A small-molecule ligand and the protein it binds are described below.
Small molecule (SMILES): CC(=O)N[C@H]1[C@H](O[C@H]2[C@H](O)[C@@H](NC(C)=O)CO[C@@H]2CO)O[C@H](CO)[C@@H](O)[C@@H]1O

Binding-site contacts:
Ligand atom C3 contacts residue ASN239 of chain 1.A at 4.0 Å.
Ligand atom O7 contacts residue GLU321 of chain 1.A at 4.4 Å.
Ligand atom C1 contacts residue ASN239 of chain 1.A at 1.5 Å.
Ligand atom O3 contacts residue HIS317 of chain 1.A at 3.2 Å.
Ligand atom C3 contacts residue HIS317 of chain 1.A at 4.4 Å.
Ligand atom O7 contacts residue ASN239 of chain 1.A at 3.0 Å (h-bond).
Ligand atom O5 contacts residue ASN239 of chain 1.A at 2.5 Å (h-bond).
Ligand atom C2 contacts residue HIS317 of chain 1.A at 4.0 Å.
Ligand atom C2 contacts residue ASN239 of chain 1.A at 2.6 Å.
Ligand atom O7 contacts residue HIS317 of chain 1.A at 3.2 Å.
Ligand atom C7 contacts residue HIS317 of chain 1.A at 4.5 Å.
Ligand atom C8 contacts residue ASN239 of chain 1.A at 4.2 Å.
Ligand atom C7 contacts residue ASN239 of chain 1.A at 3.1 Å.
Ligand atom N2 contacts residue ASN239 of chain 1.A at 2.9 Å (h-bond).
Ligand atom C6 contacts residue ASN239 of chain 1.A at 4.2 Å.
Ligand atom O7 contacts residue GLN316 of chain 1.A at 4.4 Å.
Ligand atom C5 contacts residue ASN239 of chain 1.A at 3.7 Å.

Sequence of chain 1.A:
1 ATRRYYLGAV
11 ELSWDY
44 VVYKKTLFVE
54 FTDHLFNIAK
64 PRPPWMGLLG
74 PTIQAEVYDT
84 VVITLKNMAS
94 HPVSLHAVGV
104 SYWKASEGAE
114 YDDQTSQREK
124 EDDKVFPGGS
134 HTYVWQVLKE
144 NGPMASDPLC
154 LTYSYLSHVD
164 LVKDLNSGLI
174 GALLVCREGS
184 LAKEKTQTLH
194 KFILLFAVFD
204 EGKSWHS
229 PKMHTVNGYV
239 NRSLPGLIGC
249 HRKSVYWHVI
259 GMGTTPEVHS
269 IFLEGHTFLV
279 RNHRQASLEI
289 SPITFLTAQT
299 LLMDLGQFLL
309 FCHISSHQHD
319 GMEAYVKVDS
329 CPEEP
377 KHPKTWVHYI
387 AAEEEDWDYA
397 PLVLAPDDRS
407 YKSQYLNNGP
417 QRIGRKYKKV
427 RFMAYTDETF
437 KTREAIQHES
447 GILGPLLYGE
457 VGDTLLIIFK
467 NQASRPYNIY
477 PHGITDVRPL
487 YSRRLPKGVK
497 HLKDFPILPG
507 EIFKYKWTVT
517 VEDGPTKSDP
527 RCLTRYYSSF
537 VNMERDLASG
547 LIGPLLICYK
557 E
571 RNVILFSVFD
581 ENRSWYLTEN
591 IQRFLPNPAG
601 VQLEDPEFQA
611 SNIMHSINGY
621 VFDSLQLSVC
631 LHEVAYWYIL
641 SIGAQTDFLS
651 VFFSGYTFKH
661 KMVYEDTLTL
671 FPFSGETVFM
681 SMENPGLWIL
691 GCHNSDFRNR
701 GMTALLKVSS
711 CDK